A small-molecule ligand and the protein it binds are described below.
Small molecule (SMILES): Nc1ncnc2c1ncn2[C@@H]1O[C@H](CO[P](=O)(O)O[P](=O)(O)NP(=O)(O)O)[C@@H](O)[C@H]1O

Binding-site contacts:
Ligand atom O2A contacts residue MG1 of chain 1.G at 2.0 Å.
Ligand atom O2B contacts residue SER198 of chain 1.B at 3.5 Å.
Ligand atom O1G contacts residue MG1 of chain 1.G at 3.7 Å.
Ligand atom C2 contacts residue MET150 of chain 1.B at 3.4 Å (hydrophobic).
Ligand atom O3G contacts residue GLY81 of chain 1.B at 3.2 Å.
Ligand atom O1G contacts residue LYS196 of chain 1.B at 3.1 Å (salt-bridge).
Ligand atom N3B contacts residue SER198 of chain 1.B at 3.6 Å.
Ligand atom C6 contacts residue ALA99 of chain 1.B at 3.5 Å (hydrophobic).
Ligand atom O3A contacts residue MG1 of chain 1.G at 3.5 Å.
Ligand atom N6 contacts residue LEU201 of chain 1.B at 3.4 Å.
Ligand atom O2G contacts residue ASN82 of chain 1.B at 3.4 Å (h-bond).
Ligand atom O1B contacts residue ASN199 of chain 1.B at 3.0 Å (h-bond).
Ligand atom O3G contacts residue ASN82 of chain 1.B at 2.9 Å (h-bond).
Ligand atom N7 contacts residue LEU201 of chain 1.B at 3.7 Å.
Ligand atom O2' contacts residue GLN157 of chain 1.B at 2.6 Å (h-bond).
Ligand atom C5' contacts residue ALA80 of chain 1.B at 3.7 Å (hydrophobic).
Ligand atom N1 contacts residue ALA99 of chain 1.B at 3.7 Å.
Ligand atom O1A contacts residue 4BM1 of chain 1.H at 3.0 Å (h-bond).
Ligand atom C5 contacts residue LEU201 of chain 1.B at 3.5 Å (hydrophobic).
Ligand atom O3' contacts residue SER154 of chain 1.B at 3.5 Å (h-bond).
Ligand atom C6 contacts residue LEU201 of chain 1.B at 3.4 Å (hydrophobic).
Ligand atom O1B contacts residue MG1 of chain 1.G at 2.1 Å.
Ligand atom PB contacts residue MG1 of chain 1.G at 3.4 Å.
Ligand atom N6 contacts residue GLU148 of chain 1.B at 2.8 Å (salt-bridge).
Ligand atom O4' contacts residue VAL86 of chain 1.B at 3.6 Å.
Ligand atom PB contacts residue SER198 of chain 1.B at 3.5 Å.
Ligand atom O3G contacts residue 4BM1 of chain 1.H at 2.6 Å (h-bond).
Ligand atom O2' contacts residue SER154 of chain 1.B at 3.5 Å (h-bond).
Ligand atom N6 contacts residue MET147 of chain 1.B at 3.5 Å (h-bond).
Ligand atom PA contacts residue MG1 of chain 1.G at 3.2 Å.
Ligand atom N1 contacts residue MET150 of chain 1.B at 3.1 Å (h-bond).
Ligand atom PG contacts residue LYS196 of chain 1.B at 3.6 Å.
Ligand atom O2A contacts residue 4BM1 of chain 1.H at 3.4 Å.
Ligand atom O2A contacts residue LYS101 of chain 1.B at 2.7 Å (salt-bridge).
Ligand atom O2G contacts residue LYS196 of chain 1.B at 2.9 Å (salt-bridge).
Ligand atom O1A contacts residue GLY81 of chain 1.B at 3.4 Å (h-bond).
Ligand atom O2A contacts residue ASP212 of chain 1.B at 2.8 Å (salt-bridge).
Ligand atom O3A contacts residue GLY81 of chain 1.B at 3.2 Å.
Ligand atom N6 contacts residue ALA99 of chain 1.B at 3.5 Å.
Ligand atom O1B contacts residue SER198 of chain 1.B at 2.8 Å (h-bond).

Sequence of chain 1.B:
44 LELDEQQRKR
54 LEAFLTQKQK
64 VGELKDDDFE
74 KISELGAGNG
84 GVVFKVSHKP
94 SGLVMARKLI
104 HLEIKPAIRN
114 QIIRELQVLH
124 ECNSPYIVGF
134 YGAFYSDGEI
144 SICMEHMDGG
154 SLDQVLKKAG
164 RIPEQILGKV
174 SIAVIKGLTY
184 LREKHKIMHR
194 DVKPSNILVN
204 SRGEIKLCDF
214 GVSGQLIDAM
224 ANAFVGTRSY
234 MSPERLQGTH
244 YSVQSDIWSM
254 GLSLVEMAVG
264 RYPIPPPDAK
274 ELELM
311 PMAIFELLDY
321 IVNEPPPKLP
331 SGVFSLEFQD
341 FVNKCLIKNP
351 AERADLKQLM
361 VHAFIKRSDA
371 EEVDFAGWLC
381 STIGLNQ